Binding-site contacts:
Ligand atom CAH contacts residue ASP27 of chain 1.C at 3.5 Å.
Ligand atom NAG contacts residue TYR100 of chain 1.C at 3.4 Å (h-bond).
Ligand atom NAJ contacts residue ALA7 of chain 1.C at 3.5 Å (h-bond).
Ligand atom N1 contacts residue ALA7 of chain 1.C at 3.8 Å.
Ligand atom C5 contacts residue NDP1 of chain 1.L at 3.6 Å.
Ligand atom NAJ contacts residue TRP6 of chain 1.C at 3.3 Å.
Ligand atom CAZ contacts residue ARG32 of chain 1.C at 3.8 Å.
Ligand atom CAW contacts residue LEU57 of chain 1.C at 3.7 Å (hydrophobic).
Ligand atom OBA contacts residue ARG60 of chain 1.C at 3.1 Å (salt-bridge).
Ligand atom NAJ contacts residue ASP27 of chain 1.C at 2.9 Å (salt-bridge).
Ligand atom OBD contacts residue ARG32 of chain 1.C at 3.0 Å (salt-bridge).
Ligand atom OBA contacts residue ARG32 of chain 1.C at 3.2 Å (salt-bridge).
Ligand atom OBD contacts residue GLN28 of chain 1.C at 3.8 Å.
Ligand atom CBC contacts residue SER49 of chain 1.C at 3.3 Å.
Ligand atom CAO contacts residue LEU50 of chain 1.C at 3.6 Å (hydrophobic).
Ligand atom NAG contacts residue ILE5 of chain 1.C at 2.9 Å (h-bond).
Ligand atom C6 contacts residue ILE5 of chain 1.C at 3.6 Å (hydrophobic).
Ligand atom C2 contacts residue ALA7 of chain 1.C at 3.6 Å (hydrophobic).
Ligand atom CAV contacts residue PHE31 of chain 1.C at 3.5 Å (hydrophobic).
Ligand atom CAX contacts residue LEU57 of chain 1.C at 3.7 Å (hydrophobic).
Ligand atom NAG contacts residue ILE94 of chain 1.C at 3.0 Å (h-bond).
Ligand atom C4 contacts residue ASP27 of chain 1.C at 3.5 Å.
Ligand atom OBB contacts residue PRO51 of chain 1.C at 3.7 Å.
Ligand atom C5 contacts residue PHE31 of chain 1.C at 3.6 Å (hydrophobic).
Ligand atom CAN contacts residue LEU50 of chain 1.C at 3.6 Å (hydrophobic).
Ligand atom C6 contacts residue NDP1 of chain 1.L at 3.4 Å.
Ligand atom N3 contacts residue ASP27 of chain 1.C at 2.6 Å (salt-bridge).
Ligand atom NAG contacts residue NDP1 of chain 1.L at 3.7 Å.
Ligand atom C2 contacts residue TRP6 of chain 1.C at 3.6 Å (hydrophobic).
Ligand atom NAJ contacts residue THR113 of chain 1.C at 3.8 Å.
Ligand atom CAK contacts residue NDP1 of chain 1.L at 3.8 Å.
Ligand atom CAU contacts residue PHE31 of chain 1.C at 3.5 Å (hydrophobic).
Ligand atom N1 contacts residue ILE5 of chain 1.C at 3.5 Å (h-bond).
Ligand atom N1 contacts residue NDP1 of chain 1.L at 3.7 Å.
Ligand atom CAI contacts residue ASP27 of chain 1.C at 3.7 Å.
Ligand atom N1 contacts residue PHE31 of chain 1.C at 3.5 Å.
Ligand atom NAG contacts residue PHE31 of chain 1.C at 3.5 Å.
Ligand atom N1 contacts residue TRP6 of chain 1.C at 3.2 Å.
Ligand atom C2 contacts residue ASP27 of chain 1.C at 3.5 Å.
Ligand atom C6 contacts residue PHE31 of chain 1.C at 3.4 Å (hydrophobic).

The protein below binds the small molecule below.
Small molecule (SMILES): CCc1nc(N)nc(N)c1C#CCc1cc(OC)cc(-c2ccc(C(=O)O)cc2)c1

Sequence of chain 1.C:
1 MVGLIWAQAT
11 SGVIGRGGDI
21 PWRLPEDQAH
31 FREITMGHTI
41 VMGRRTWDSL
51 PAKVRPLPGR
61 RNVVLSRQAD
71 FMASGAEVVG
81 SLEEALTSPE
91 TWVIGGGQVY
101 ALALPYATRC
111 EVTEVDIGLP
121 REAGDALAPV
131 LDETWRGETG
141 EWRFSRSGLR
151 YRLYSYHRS